Sequence of chain 1.B:
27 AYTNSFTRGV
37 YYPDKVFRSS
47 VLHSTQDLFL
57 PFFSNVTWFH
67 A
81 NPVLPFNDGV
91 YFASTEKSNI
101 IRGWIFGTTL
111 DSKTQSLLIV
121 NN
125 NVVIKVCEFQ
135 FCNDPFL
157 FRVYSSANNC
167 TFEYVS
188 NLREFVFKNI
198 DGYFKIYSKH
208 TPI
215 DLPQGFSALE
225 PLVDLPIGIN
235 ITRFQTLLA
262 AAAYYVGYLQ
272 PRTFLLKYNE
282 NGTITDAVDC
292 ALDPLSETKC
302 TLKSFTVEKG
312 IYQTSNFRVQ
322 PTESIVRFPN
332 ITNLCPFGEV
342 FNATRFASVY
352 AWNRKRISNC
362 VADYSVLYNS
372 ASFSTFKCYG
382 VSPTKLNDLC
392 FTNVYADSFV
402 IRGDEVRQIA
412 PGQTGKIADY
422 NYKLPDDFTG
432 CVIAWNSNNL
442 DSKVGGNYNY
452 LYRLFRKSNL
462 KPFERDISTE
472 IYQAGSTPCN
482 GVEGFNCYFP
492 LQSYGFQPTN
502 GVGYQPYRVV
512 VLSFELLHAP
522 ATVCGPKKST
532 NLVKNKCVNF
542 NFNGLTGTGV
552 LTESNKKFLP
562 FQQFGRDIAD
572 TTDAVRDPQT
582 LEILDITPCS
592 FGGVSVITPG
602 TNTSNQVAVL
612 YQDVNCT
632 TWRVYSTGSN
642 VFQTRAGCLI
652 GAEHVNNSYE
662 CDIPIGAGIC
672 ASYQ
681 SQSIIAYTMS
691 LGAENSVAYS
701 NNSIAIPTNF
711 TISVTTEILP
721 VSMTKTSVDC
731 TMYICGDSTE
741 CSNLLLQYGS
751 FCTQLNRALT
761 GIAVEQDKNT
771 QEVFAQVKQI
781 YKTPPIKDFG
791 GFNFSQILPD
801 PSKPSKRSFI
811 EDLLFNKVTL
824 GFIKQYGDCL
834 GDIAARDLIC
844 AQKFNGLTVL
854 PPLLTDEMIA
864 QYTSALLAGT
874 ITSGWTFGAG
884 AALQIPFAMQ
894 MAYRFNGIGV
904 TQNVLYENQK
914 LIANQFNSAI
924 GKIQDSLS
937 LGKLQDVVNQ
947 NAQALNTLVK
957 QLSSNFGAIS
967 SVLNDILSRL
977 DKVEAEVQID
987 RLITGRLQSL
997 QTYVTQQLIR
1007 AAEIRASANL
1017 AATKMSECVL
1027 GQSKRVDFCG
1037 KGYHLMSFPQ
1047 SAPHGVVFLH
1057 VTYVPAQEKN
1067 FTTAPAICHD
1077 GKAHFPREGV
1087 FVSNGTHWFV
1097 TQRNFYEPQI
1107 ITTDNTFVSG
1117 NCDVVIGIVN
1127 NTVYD

Sequence of chain 1.C:
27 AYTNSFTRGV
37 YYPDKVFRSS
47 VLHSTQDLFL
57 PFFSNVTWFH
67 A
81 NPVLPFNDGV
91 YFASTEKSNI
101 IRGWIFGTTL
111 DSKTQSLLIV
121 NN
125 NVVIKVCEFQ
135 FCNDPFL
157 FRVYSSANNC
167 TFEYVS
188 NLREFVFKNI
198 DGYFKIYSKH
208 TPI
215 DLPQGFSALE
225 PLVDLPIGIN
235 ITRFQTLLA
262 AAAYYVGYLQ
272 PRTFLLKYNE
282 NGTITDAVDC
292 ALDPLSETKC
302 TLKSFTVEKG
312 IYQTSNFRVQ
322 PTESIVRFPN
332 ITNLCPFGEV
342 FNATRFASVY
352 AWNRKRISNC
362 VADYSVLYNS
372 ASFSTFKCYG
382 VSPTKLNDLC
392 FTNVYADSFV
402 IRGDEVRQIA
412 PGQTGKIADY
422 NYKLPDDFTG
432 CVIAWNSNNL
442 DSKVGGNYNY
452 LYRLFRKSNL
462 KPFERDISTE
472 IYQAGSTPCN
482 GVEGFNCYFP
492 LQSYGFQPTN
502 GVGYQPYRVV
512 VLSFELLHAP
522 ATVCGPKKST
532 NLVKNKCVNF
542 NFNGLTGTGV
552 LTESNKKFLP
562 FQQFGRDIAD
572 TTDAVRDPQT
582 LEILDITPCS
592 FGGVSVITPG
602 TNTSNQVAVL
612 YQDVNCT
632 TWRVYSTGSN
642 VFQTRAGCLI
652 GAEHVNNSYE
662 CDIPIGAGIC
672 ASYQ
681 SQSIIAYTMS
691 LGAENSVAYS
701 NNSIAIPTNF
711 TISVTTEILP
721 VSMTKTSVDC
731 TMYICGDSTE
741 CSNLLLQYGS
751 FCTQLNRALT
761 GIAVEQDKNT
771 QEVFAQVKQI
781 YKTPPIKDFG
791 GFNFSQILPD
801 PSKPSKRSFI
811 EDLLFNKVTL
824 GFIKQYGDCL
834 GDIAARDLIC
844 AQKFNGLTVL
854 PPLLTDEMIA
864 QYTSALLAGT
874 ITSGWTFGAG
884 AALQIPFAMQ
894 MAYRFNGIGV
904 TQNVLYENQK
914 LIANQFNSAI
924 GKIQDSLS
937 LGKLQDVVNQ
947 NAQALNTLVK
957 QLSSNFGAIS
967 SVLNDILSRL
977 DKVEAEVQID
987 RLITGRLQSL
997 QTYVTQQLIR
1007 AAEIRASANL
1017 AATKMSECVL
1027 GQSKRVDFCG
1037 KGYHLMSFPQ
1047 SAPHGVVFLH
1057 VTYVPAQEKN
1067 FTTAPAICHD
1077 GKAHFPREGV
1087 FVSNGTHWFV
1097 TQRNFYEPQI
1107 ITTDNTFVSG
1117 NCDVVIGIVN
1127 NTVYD

The protein below binds the small molecule below.
Small molecule (SMILES): CC(=O)N[C@@H]1[C@@H](O)[C@H](O)[C@@H](CO)O[C@H]1O

Binding-site contacts:
Ligand atom O6 contacts residue THR236 of chain 1.C at 4.5 Å.
Ligand atom C8 contacts residue LEU461 of chain 1.B at 4.4 Å (hydrophobic).
Ligand atom N2 contacts residue ASN234 of chain 1.C at 2.9 Å (h-bond).
Ligand atom C8 contacts residue LYS462 of chain 1.B at 3.9 Å.
Ligand atom C1 contacts residue ASN234 of chain 1.C at 1.4 Å.
Ligand atom C8 contacts residue GLU465 of chain 1.B at 3.6 Å.
Ligand atom C8 contacts residue ARG457 of chain 1.B at 3.7 Å.
Ligand atom O7 contacts residue ASN234 of chain 1.C at 4.2 Å.
Ligand atom O5 contacts residue THR108 of chain 1.C at 3.9 Å.
Ligand atom C5 contacts residue ASN234 of chain 1.C at 3.7 Å.
Ligand atom C2 contacts residue ASN234 of chain 1.C at 2.4 Å.
Ligand atom C5 contacts residue THR236 of chain 1.C at 4.2 Å.
Ligand atom C3 contacts residue ASN234 of chain 1.C at 3.8 Å.
Ligand atom O7 contacts residue ASN460 of chain 1.B at 4.3 Å.
Ligand atom C7 contacts residue ASN460 of chain 1.B at 4.2 Å.
Ligand atom C4 contacts residue ASN234 of chain 1.C at 4.2 Å.
Ligand atom C6 contacts residue THR236 of chain 1.C at 4.2 Å.
Ligand atom O6 contacts residue THR108 of chain 1.C at 3.7 Å.
Ligand atom C8 contacts residue ASN460 of chain 1.B at 3.2 Å.
Ligand atom C7 contacts residue ARG457 of chain 1.B at 3.4 Å.
Ligand atom O5 contacts residue ASN234 of chain 1.C at 2.4 Å (h-bond).
Ligand atom C7 contacts residue GLU465 of chain 1.B at 4.3 Å.
Ligand atom O7 contacts residue SER459 of chain 1.B at 3.1 Å (h-bond).
Ligand atom C7 contacts residue ASN234 of chain 1.C at 3.8 Å.
Ligand atom O3 contacts residue SER459 of chain 1.B at 3.5 Å (h-bond).
Ligand atom C6 contacts residue THR108 of chain 1.C at 4.5 Å.
Ligand atom C7 contacts residue SER459 of chain 1.B at 3.8 Å.
Ligand atom C8 contacts residue SER459 of chain 1.B at 4.2 Å.
Ligand atom O5 contacts residue THR236 of chain 1.C at 4.2 Å.
Ligand atom O7 contacts residue ARG457 of chain 1.B at 2.6 Å (salt-bridge).